A protein and the small-molecule ligand that binds it are described below.
Small molecule (SMILES): CC(=O)N[C@@H]1[C@@H](O)[C@H](O)[C@@H](CO)O[C@H]1O

Binding-site contacts:
Ligand atom C1 contacts residue TYR13 of chain 1.D at 4.3 Å (hydrophobic).
Ligand atom N2 contacts residue ARG15 of chain 1.D at 4.4 Å.
Ligand atom C5 contacts residue TYR13 of chain 1.D at 4.5 Å (hydrophobic).
Ligand atom N2 contacts residue PRO14 of chain 1.D at 2.9 Å (h-bond).
Ligand atom C8 contacts residue ARG15 of chain 1.D at 3.9 Å.
Ligand atom C2 contacts residue PRO14 of chain 1.D at 4.0 Å (hydrophobic).
Ligand atom C4 contacts residue ASN215 of chain 1.D at 4.3 Å.
Ligand atom C8 contacts residue PRO14 of chain 1.D at 3.3 Å (hydrophobic).
Ligand atom C2 contacts residue ASN215 of chain 1.D at 2.5 Å.
Ligand atom O6 contacts residue TYR13 of chain 1.D at 4.4 Å.
Ligand atom C7 contacts residue ASN215 of chain 1.D at 3.7 Å.
Ligand atom N2 contacts residue ASN215 of chain 1.D at 2.9 Å (h-bond).
Ligand atom C5 contacts residue ASN215 of chain 1.D at 3.7 Å.
Ligand atom O7 contacts residue LEU16 of chain 1.D at 4.3 Å.
Ligand atom C7 contacts residue PRO14 of chain 1.D at 3.6 Å (hydrophobic).
Ligand atom C3 contacts residue PRO14 of chain 1.D at 4.4 Å (hydrophobic).
Ligand atom O5 contacts residue TYR13 of chain 1.D at 4.1 Å.
Ligand atom C1 contacts residue ASN215 of chain 1.D at 1.4 Å.
Ligand atom O5 contacts residue ASN215 of chain 1.D at 2.4 Å (h-bond).
Ligand atom O7 contacts residue ASN215 of chain 1.D at 4.2 Å.
Ligand atom C1 contacts residue PRO14 of chain 1.D at 4.2 Å (hydrophobic).
Ligand atom C3 contacts residue ASN215 of chain 1.D at 3.8 Å.
Ligand atom C8 contacts residue LEU16 of chain 1.D at 4.0 Å (hydrophobic).

Sequence of chain 1.D:
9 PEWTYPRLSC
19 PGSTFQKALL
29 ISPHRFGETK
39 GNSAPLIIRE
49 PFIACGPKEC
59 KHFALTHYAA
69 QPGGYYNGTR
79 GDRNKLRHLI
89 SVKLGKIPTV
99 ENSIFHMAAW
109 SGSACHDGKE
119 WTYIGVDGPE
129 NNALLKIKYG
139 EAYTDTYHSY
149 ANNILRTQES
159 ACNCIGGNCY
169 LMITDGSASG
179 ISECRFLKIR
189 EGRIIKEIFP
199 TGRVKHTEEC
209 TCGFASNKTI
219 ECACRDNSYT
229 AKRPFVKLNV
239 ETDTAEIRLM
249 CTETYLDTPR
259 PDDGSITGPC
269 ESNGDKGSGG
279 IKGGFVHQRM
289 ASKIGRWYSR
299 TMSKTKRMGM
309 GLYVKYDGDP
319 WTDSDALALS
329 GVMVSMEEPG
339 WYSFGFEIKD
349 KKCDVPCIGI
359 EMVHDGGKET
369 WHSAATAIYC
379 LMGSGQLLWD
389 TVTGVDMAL